Binding-site contacts:
Ligand atom C6 contacts residue ALA116 of chain 1.D at 4.5 Å (hydrophobic).
Ligand atom C2 contacts residue ASN113 of chain 1.D at 2.3 Å.
Ligand atom N2 contacts residue ASN113 of chain 1.D at 2.7 Å (h-bond).
Ligand atom O7 contacts residue TRP257 of chain 1.D at 3.4 Å.
Ligand atom O5 contacts residue LEU261 of chain 1.D at 4.3 Å.
Ligand atom C1 contacts residue ASN113 of chain 1.D at 1.4 Å.
Ligand atom O5 contacts residue ALA116 of chain 1.D at 3.6 Å.
Ligand atom C2 contacts residue TRP257 of chain 1.D at 3.7 Å (hydrophobic).
Ligand atom C4 contacts residue TRP257 of chain 1.D at 4.4 Å (hydrophobic).
Ligand atom C4 contacts residue ASN113 of chain 1.D at 4.1 Å.
Ligand atom O5 contacts residue ASN113 of chain 1.D at 2.3 Å (h-bond).
Ligand atom C5 contacts residue ASN113 of chain 1.D at 3.6 Å.
Ligand atom C1 contacts residue SER115 of chain 1.D at 3.8 Å.
Ligand atom O6 contacts residue ALA116 of chain 1.D at 3.7 Å.
Ligand atom C1 contacts residue TRP257 of chain 1.D at 4.1 Å (hydrophobic).
Ligand atom O6 contacts residue SER115 of chain 1.D at 4.4 Å.
Ligand atom O5 contacts residue SER115 of chain 1.D at 4.2 Å.
Ligand atom N2 contacts residue TRP257 of chain 1.D at 4.3 Å.
Ligand atom C7 contacts residue TRP257 of chain 1.D at 4.1 Å (hydrophobic).
Ligand atom C5 contacts residue SER115 of chain 1.D at 4.3 Å.
Ligand atom C6 contacts residue LEU261 of chain 1.D at 3.6 Å (hydrophobic).
Ligand atom O6 contacts residue LEU261 of chain 1.D at 3.4 Å.
Ligand atom C1 contacts residue ALA116 of chain 1.D at 4.1 Å (hydrophobic).
Ligand atom O5 contacts residue TRP257 of chain 1.D at 3.8 Å.
Ligand atom C7 contacts residue ASN113 of chain 1.D at 3.6 Å.
Ligand atom O7 contacts residue ASN113 of chain 1.D at 4.1 Å.
Ligand atom C3 contacts residue ASN113 of chain 1.D at 3.6 Å.

Sequence of chain 1.D:
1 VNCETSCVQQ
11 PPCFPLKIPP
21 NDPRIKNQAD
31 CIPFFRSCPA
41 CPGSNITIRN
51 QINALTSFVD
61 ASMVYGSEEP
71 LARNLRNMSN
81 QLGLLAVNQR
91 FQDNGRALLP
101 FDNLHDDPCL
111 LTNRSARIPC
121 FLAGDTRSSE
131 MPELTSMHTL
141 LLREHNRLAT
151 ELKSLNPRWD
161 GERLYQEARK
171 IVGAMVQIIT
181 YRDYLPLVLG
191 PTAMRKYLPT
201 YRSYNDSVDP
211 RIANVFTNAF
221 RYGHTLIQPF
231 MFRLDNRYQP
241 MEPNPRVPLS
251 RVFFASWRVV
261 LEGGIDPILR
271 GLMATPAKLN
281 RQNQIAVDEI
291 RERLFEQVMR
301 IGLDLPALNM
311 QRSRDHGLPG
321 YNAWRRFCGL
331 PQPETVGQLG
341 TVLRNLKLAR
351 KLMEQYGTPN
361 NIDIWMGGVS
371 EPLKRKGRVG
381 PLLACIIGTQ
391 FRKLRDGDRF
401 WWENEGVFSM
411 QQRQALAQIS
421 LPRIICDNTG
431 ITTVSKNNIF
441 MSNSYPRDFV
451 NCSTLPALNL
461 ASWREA

A protein and the small-molecule ligand that binds it are described below.
Small molecule (SMILES): CC(=O)N[C@@H]1[C@@H](O)[C@H](O)[C@@H](CO)O[C@H]1O